The protein below binds the small molecule below.
Small molecule (SMILES): Cc1cn([C@H]2C[C@H](O[P](=O)(O)OC[C@H]3O[C@@H](n4cnc5c(=O)nc(N)[nH]c54)C[C@@H]3O[P](=O)(O)OC[C@H]3O[C@@H](n4ccc(N)nc4=O)C[C@@H]3O[P](=O)(O)OC[C@H]3O[C@@H](n4cnc5c(=O)nc(N)[nH]c54)C[C@@H]3O)[C@@H](CO[P](=O)(O)O[C@H]3C[C@H](n4cnc5c(N)ncnc54)O[C@@H]3CO[P](=O)(O)O[C@H]3C[C@H](n4cnc5c(=O)nc(N)[nH]c54)O[C@@H]3CO[P](=O)(O)O[C@H]3C[C@H](n4cc(C)c(=O)[nH]c4=O)O[C@@H]3CO[P](=O)(O)O[C@H]3C[C@H](n4ccc(N)nc4=O)O[C@@H]3CO[P](=O)(O)O[C@H]3C[C@H](n4cnc5c(=O)nc(N)[nH]c54)O[C@@H]3CO)O2)c(=O)[nH]c1=O

Binding-site contacts:
Ligand atom O3' contacts residue ASN132 of chain 1.A at 3.4 Å (h-bond).
Ligand atom C3' contacts residue ASN132 of chain 1.A at 3.8 Å.
Ligand atom C2 contacts residue NA1 of chain 1.I at 4.5 Å.
Ligand atom C5' contacts residue TYR129 of chain 1.A at 3.7 Å (hydrophobic).
Ligand atom C4' contacts residue GLU54 of chain 1.A at 4.0 Å.
Ligand atom P contacts residue ASN132 of chain 1.A at 4.5 Å.
Ligand atom C5' contacts residue TYR86 of chain 1.A at 4.3 Å (hydrophobic).
Ligand atom O6 contacts residue MET228 of chain 1.A at 4.3 Å.
Ligand atom C4' contacts residue TYR86 of chain 1.A at 4.2 Å (hydrophobic).
Ligand atom C4' contacts residue TYR129 of chain 1.A at 4.2 Å (hydrophobic).
Ligand atom O2 contacts residue NA1 of chain 1.I at 3.3 Å (h-bond).
Ligand atom C5' contacts residue GLU54 of chain 1.A at 4.3 Å.
Ligand atom O3' contacts residue TYR129 of chain 1.A at 4.3 Å.
Ligand atom N2 contacts residue TYR227 of chain 1.A at 4.5 Å.
Ligand atom P contacts residue TYR86 of chain 1.A at 4.4 Å.
Ligand atom OP2 contacts residue GLY134 of chain 1.A at 4.4 Å.
Ligand atom OP1 contacts residue TYR86 of chain 1.A at 3.8 Å.
Ligand atom C5' contacts residue ASN132 of chain 1.A at 4.3 Å.
Ligand atom N1 contacts residue MET228 of chain 1.A at 4.4 Å.
Ligand atom O5' contacts residue ASN132 of chain 1.A at 3.9 Å.
Ligand atom N2 contacts residue LYS56 of chain 1.A at 3.8 Å.
Ligand atom OP1 contacts residue ARG114 of chain 1.A at 4.1 Å.
Ligand atom OP1 contacts residue ASN132 of chain 1.A at 4.3 Å.
Ligand atom O3' contacts residue TYR86 of chain 1.A at 3.6 Å.
Ligand atom C3' contacts residue TYR86 of chain 1.A at 4.5 Å (hydrophobic).

Sequence of chain 1.A:
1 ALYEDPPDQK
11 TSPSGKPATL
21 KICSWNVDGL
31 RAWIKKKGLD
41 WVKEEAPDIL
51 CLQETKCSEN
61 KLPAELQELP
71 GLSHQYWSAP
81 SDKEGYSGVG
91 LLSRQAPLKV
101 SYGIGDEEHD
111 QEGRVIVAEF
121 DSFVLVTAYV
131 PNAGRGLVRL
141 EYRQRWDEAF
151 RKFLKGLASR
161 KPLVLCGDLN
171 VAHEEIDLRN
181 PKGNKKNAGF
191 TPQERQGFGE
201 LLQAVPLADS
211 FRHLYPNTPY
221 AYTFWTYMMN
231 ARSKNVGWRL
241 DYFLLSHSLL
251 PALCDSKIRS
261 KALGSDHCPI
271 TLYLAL